Binding-site contacts:
Ligand atom C2 contacts residue HIS149 of chain 27.C at 3.6 Å.
Ligand atom C6 contacts residue HIS149 of chain 27.C at 4.1 Å.
Ligand atom C6 contacts residue HIS158 of chain 27.C at 3.9 Å.
Ligand atom C5 contacts residue HIS158 of chain 27.C at 4.2 Å.
Ligand atom C8 contacts residue TRP101 of chain 27.E at 4.4 Å (hydrophobic).
Ligand atom C5 contacts residue GLY156 of chain 27.C at 4.0 Å.
Ligand atom O7 contacts residue ASN153 of chain 27.C at 4.0 Å.
Ligand atom C7 contacts residue ASN153 of chain 27.C at 3.6 Å.
Ligand atom C5 contacts residue ASN153 of chain 27.C at 3.6 Å.
Ligand atom N2 contacts residue ASN153 of chain 27.C at 3.2 Å (h-bond).
Ligand atom C7 contacts residue TRP101 of chain 27.E at 4.3 Å (hydrophobic).
Ligand atom O5 contacts residue THR155 of chain 27.C at 3.8 Å.
Ligand atom O3 contacts residue HIS149 of chain 27.C at 4.2 Å.
Ligand atom C2 contacts residue ASN153 of chain 27.C at 2.6 Å.
Ligand atom O6 contacts residue HIS149 of chain 27.C at 3.6 Å.
Ligand atom O5 contacts residue GLY156 of chain 27.C at 3.9 Å.
Ligand atom O7 contacts residue TRP101 of chain 27.E at 3.4 Å (h-bond).
Ligand atom C1 contacts residue HIS158 of chain 27.C at 4.1 Å.
Ligand atom C8 contacts residue ALA150 of chain 27.C at 4.5 Å (hydrophobic).
Ligand atom O6 contacts residue HIS158 of chain 27.C at 3.4 Å.
Ligand atom C3 contacts residue HIS149 of chain 27.C at 4.3 Å.
Ligand atom C4 contacts residue HIS149 of chain 27.C at 3.7 Å.
Ligand atom O5 contacts residue ASN153 of chain 27.C at 2.2 Å (h-bond).
Ligand atom C5 contacts residue HIS149 of chain 27.C at 3.6 Å.
Ligand atom C3 contacts residue ASN153 of chain 27.C at 3.9 Å.
Ligand atom C8 contacts residue HIS149 of chain 27.C at 3.5 Å.
Ligand atom O7 contacts residue GLY102 of chain 27.E at 3.0 Å (h-bond).
Ligand atom C6 contacts residue GLY156 of chain 27.C at 3.8 Å.
Ligand atom C1 contacts residue ASN153 of chain 27.C at 1.4 Å.
Ligand atom O7 contacts residue ASN103 of chain 27.E at 4.5 Å.
Ligand atom C1 contacts residue THR155 of chain 27.C at 3.7 Å.
Ligand atom O5 contacts residue HIS149 of chain 27.C at 3.8 Å.
Ligand atom C7 contacts residue GLY102 of chain 27.E at 4.0 Å.
Ligand atom O5 contacts residue HIS158 of chain 27.C at 3.2 Å.
Ligand atom C1 contacts residue HIS149 of chain 27.C at 3.7 Å.
Ligand atom C4 contacts residue ASN153 of chain 27.C at 4.2 Å.
Ligand atom C8 contacts residue ASN153 of chain 27.C at 3.9 Å.

Sequence of chain 27.C:
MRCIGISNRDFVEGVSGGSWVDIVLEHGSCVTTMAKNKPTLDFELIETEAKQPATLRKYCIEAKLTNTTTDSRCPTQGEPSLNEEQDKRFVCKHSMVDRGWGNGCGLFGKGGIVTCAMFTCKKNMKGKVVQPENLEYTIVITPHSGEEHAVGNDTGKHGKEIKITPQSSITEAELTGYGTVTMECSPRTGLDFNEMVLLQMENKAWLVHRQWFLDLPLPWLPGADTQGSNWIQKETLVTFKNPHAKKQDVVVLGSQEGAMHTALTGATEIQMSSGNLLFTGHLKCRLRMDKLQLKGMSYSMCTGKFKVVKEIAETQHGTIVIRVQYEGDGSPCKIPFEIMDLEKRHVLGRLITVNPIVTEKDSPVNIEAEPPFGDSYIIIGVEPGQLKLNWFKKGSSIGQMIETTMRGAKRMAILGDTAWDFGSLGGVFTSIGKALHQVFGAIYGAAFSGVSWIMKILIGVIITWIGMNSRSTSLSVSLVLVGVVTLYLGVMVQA

A small-molecule ligand and the protein it binds are described below.
Small molecule (SMILES): CC(=O)N[C@H]1[C@H](O[C@H]2[C@H](O)[C@@H](NC(C)=O)CO[C@@H]2CO)O[C@H](CO)[C@@H](O)[C@@H]1O

Sequence of chain 27.E:
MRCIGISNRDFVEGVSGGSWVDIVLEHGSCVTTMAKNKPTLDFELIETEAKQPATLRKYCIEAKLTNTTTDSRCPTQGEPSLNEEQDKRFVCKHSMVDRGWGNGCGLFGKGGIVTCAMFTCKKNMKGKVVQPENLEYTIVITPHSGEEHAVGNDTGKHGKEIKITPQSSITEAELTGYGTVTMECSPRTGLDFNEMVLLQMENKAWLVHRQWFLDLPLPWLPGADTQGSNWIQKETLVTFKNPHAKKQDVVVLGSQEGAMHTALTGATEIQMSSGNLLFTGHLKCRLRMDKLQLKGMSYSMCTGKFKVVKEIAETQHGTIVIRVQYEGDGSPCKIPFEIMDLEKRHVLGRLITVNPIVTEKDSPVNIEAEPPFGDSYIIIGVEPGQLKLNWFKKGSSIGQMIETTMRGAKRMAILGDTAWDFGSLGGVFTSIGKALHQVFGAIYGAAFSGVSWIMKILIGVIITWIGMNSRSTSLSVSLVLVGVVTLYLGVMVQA